Binding-site contacts:
Ligand atom C3 contacts residue ASN158 of chain 4.A at 4.0 Å.
Ligand atom O7 contacts residue TYR208 of chain 4.A at 4.4 Å.
Ligand atom C5 contacts residue ASN158 of chain 4.A at 3.6 Å.
Ligand atom C7 contacts residue ASN158 of chain 4.A at 3.8 Å.
Ligand atom C2 contacts residue ASN158 of chain 4.A at 2.7 Å.
Ligand atom C1 contacts residue ASN158 of chain 4.A at 1.4 Å.
Ligand atom C8 contacts residue ASN10 of chain 4.A at 4.3 Å.
Ligand atom O5 contacts residue ASN158 of chain 4.A at 2.3 Å (h-bond).
Ligand atom C4 contacts residue ASN158 of chain 4.A at 4.3 Å.
Ligand atom N2 contacts residue ASN158 of chain 4.A at 3.2 Å (h-bond).
Ligand atom O7 contacts residue ASN158 of chain 4.A at 3.9 Å.

Sequence of chain 4.A:
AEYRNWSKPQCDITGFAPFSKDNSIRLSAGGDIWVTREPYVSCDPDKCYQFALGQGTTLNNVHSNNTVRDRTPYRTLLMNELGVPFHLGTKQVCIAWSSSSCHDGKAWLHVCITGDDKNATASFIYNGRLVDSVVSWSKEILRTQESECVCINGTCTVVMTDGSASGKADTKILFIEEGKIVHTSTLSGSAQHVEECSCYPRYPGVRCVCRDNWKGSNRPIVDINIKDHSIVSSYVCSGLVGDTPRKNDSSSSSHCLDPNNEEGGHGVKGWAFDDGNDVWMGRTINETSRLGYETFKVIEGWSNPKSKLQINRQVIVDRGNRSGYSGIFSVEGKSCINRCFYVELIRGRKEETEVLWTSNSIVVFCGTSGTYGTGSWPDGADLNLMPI

This small molecule binds to this protein.
Small molecule (SMILES): CC(=O)N[C@@H]1[C@@H](O)[C@H](O)[C@@H](CO)O[C@H]1O